Sequence of chain 1.A:
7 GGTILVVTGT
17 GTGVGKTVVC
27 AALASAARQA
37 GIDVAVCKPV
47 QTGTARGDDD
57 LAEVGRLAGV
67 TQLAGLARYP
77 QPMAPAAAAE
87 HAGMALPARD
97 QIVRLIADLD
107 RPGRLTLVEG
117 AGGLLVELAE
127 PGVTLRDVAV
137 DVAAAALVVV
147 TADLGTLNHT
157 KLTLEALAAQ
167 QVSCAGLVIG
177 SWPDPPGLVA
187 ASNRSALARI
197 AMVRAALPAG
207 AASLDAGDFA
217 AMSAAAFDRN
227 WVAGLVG

This small molecule binds to this protein.
Small molecule (SMILES): Nc1ccn([C@@H]2O[C@H](CO)[C@@H](O)C2(F)F)c(=O)n1

Binding-site contacts:
Ligand atom N3 contacts residue GLY206 of chain 1.A at 3.4 Å (h-bond).
Ligand atom C4 contacts residue SER177 of chain 1.A at 4.1 Å.
Ligand atom N4 contacts residue GLY176 of chain 1.A at 2.7 Å (h-bond).
Ligand atom C5 contacts residue VAL24 of chain 1.A at 3.6 Å (hydrophobic).
Ligand atom O2 contacts residue ALA208 of chain 1.A at 3.0 Å (h-bond).
Ligand atom N4 contacts residue SER177 of chain 1.A at 3.9 Å.
Ligand atom C5' contacts residue GLY19 of chain 1.A at 3.5 Å.
Ligand atom N4 contacts residue PRO204 of chain 1.A at 2.9 Å (h-bond).
Ligand atom N3 contacts residue ALA208 of chain 1.A at 3.6 Å.
Ligand atom C5 contacts residue SER177 of chain 1.A at 3.7 Å.
Ligand atom C2 contacts residue GLY206 of chain 1.A at 3.8 Å.
Ligand atom C4 contacts residue VAL24 of chain 1.A at 3.9 Å (hydrophobic).
Ligand atom C5' contacts residue SO41 of chain 1.E at 3.4 Å.
Ligand atom C6 contacts residue VAL24 of chain 1.A at 4.1 Å (hydrophobic).
Ligand atom N4 contacts residue ALA205 of chain 1.A at 4.2 Å.
Ligand atom C2' contacts residue ALA208 of chain 1.A at 4.0 Å (hydrophobic).
Ligand atom N3 contacts residue PRO204 of chain 1.A at 4.0 Å.
Ligand atom C5 contacts residue GLY176 of chain 1.A at 3.2 Å.
Ligand atom C5' contacts residue GLY21 of chain 1.A at 4.3 Å.
Ligand atom C4 contacts residue GLY206 of chain 1.A at 4.1 Å.
Ligand atom F2 contacts residue GLU59 of chain 1.A at 4.0 Å.
Ligand atom O2 contacts residue GLY206 of chain 1.A at 3.5 Å.
Ligand atom C4 contacts residue GLY176 of chain 1.A at 3.4 Å.
Ligand atom F1 contacts residue ALA208 of chain 1.A at 3.9 Å.
Ligand atom O5' contacts residue GLY19 of chain 1.A at 3.3 Å (h-bond).
Ligand atom C2 contacts residue ALA208 of chain 1.A at 3.6 Å (hydrophobic).
Ligand atom F2 contacts residue ALA208 of chain 1.A at 3.1 Å.
Ligand atom O5' contacts residue VAL20 of chain 1.A at 4.0 Å.
Ligand atom N3 contacts residue ALA207 of chain 1.A at 3.0 Å (h-bond).
Ligand atom C4 contacts residue PRO204 of chain 1.A at 3.8 Å (hydrophobic).
Ligand atom N4 contacts residue LEU203 of chain 1.A at 3.7 Å.
Ligand atom N4 contacts residue VAL24 of chain 1.A at 4.1 Å.
Ligand atom C4 contacts residue ALA207 of chain 1.A at 3.9 Å (hydrophobic).
Ligand atom O5' contacts residue GLY21 of chain 1.A at 3.3 Å (h-bond).
Ligand atom N3 contacts residue ALA205 of chain 1.A at 4.2 Å.
Ligand atom O5' contacts residue SO41 of chain 1.E at 3.3 Å (h-bond).
Ligand atom C2 contacts residue ALA207 of chain 1.A at 3.7 Å (hydrophobic).
Ligand atom N4 contacts residue ALA207 of chain 1.A at 3.8 Å.
Ligand atom C3' contacts residue SO41 of chain 1.E at 4.2 Å.
Ligand atom O2 contacts residue ALA207 of chain 1.A at 3.4 Å (h-bond).